This protein binds this small molecule.
Small molecule (SMILES): Nc1ncnc2c1ncn2[C@@H]1O[C@H](CO[P](=O)(O)O[P](=O)(O)NP(=O)(O)O)[C@@H](O)[C@H]1O

Binding-site contacts:
Ligand atom O3A contacts residue GLY176 of chain 1.J at 2.9 Å (h-bond).
Ligand atom O3G contacts residue GLN174 of chain 1.J at 2.7 Å (h-bond).
Ligand atom O5' contacts residue GLY176 of chain 1.J at 3.5 Å.
Ligand atom O1A contacts residue ALA179 of chain 1.J at 3.0 Å (h-bond).
Ligand atom N6 contacts residue GLN432 of chain 1.J at 3.1 Å (h-bond).
Ligand atom N3B contacts residue GLN174 of chain 1.J at 3.1 Å (h-bond).
Ligand atom O1A contacts residue GLY176 of chain 1.J at 3.6 Å.
Ligand atom O2G contacts residue MG1 of chain 1.MA at 2.2 Å.
Ligand atom N7 contacts residue ALA179 of chain 1.J at 3.5 Å.
Ligand atom O1B contacts residue LYS177 of chain 1.J at 3.2 Å (salt-bridge).
Ligand atom N6 contacts residue PRO365 of chain 1.J at 3.6 Å (h-bond).
Ligand atom N9 contacts residue GLN434 of chain 1.J at 3.8 Å.
Ligand atom O2' contacts residue GLN434 of chain 1.J at 2.9 Å (h-bond).
Ligand atom C4' contacts residue GLN174 of chain 1.J at 3.7 Å.
Ligand atom O2B contacts residue THR178 of chain 1.J at 2.7 Å (h-bond).
Ligand atom C2' contacts residue GLN434 of chain 1.J at 3.4 Å.
Ligand atom PG contacts residue MG1 of chain 1.MA at 3.5 Å.
Ligand atom O4' contacts residue PHE359 of chain 1.J at 3.5 Å.
Ligand atom N7 contacts residue GLN434 of chain 1.J at 3.6 Å.
Ligand atom PG contacts residue GLN174 of chain 1.J at 3.5 Å.
Ligand atom C8 contacts residue GLN434 of chain 1.J at 3.2 Å.
Ligand atom N3B contacts residue MG1 of chain 1.MA at 3.7 Å.
Ligand atom N1 contacts residue ARG364 of chain 1.J at 3.5 Å.
Ligand atom PA contacts residue GLY176 of chain 1.J at 3.6 Å.
Ligand atom O1B contacts residue THR175 of chain 1.J at 3.2 Å (h-bond).
Ligand atom O1B contacts residue GLN174 of chain 1.J at 3.2 Å (h-bond).
Ligand atom PB contacts residue LYS177 of chain 1.J at 3.5 Å.
Ligand atom N3 contacts residue PHE359 of chain 1.J at 3.8 Å.
Ligand atom O2B contacts residue LYS177 of chain 1.J at 3.7 Å.
Ligand atom C2 contacts residue ARG364 of chain 1.J at 3.6 Å.
Ligand atom O3A contacts residue LYS177 of chain 1.J at 3.1 Å (salt-bridge).
Ligand atom O1G contacts residue GLN174 of chain 1.J at 2.8 Å (h-bond).
Ligand atom C8 contacts residue ALA179 of chain 1.J at 3.6 Å (hydrophobic).
Ligand atom PB contacts residue GLY176 of chain 1.J at 3.8 Å.
Ligand atom O1A contacts residue THR178 of chain 1.J at 3.5 Å (h-bond).
Ligand atom PB contacts residue MG1 of chain 1.MA at 3.5 Å.
Ligand atom O1B contacts residue GLY176 of chain 1.J at 3.3 Å (h-bond).
Ligand atom O1G contacts residue ARG173 of chain 1.J at 3.4 Å.
Ligand atom C5' contacts residue GLN174 of chain 1.J at 3.2 Å.
Ligand atom O2B contacts residue MG1 of chain 1.MA at 2.2 Å.

Sequence of chain 1.M:
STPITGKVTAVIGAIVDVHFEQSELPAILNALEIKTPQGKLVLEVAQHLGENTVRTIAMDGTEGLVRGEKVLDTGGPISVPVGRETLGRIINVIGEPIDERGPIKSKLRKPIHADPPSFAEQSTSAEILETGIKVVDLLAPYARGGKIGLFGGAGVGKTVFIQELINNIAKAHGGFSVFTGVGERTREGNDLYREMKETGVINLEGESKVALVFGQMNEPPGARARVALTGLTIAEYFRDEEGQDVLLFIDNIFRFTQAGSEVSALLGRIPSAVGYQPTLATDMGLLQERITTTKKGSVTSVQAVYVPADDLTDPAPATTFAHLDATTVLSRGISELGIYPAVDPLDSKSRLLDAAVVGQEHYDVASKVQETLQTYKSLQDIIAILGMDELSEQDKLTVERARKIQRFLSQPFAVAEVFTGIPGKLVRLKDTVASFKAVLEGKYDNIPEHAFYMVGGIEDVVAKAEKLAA

Sequence of chain 1.J:
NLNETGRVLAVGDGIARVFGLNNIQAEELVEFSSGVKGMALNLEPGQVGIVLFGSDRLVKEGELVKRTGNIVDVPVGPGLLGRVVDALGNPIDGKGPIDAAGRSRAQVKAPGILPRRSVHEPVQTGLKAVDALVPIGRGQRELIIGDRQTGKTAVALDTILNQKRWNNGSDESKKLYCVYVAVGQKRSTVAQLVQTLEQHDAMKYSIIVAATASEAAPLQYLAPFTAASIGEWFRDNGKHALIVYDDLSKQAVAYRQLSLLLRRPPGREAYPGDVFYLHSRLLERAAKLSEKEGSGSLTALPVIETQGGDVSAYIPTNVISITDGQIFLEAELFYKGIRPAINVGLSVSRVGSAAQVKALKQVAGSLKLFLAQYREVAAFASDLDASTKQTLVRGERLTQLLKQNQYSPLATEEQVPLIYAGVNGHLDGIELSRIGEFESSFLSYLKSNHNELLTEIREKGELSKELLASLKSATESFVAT